Sequence of chain 6.A:
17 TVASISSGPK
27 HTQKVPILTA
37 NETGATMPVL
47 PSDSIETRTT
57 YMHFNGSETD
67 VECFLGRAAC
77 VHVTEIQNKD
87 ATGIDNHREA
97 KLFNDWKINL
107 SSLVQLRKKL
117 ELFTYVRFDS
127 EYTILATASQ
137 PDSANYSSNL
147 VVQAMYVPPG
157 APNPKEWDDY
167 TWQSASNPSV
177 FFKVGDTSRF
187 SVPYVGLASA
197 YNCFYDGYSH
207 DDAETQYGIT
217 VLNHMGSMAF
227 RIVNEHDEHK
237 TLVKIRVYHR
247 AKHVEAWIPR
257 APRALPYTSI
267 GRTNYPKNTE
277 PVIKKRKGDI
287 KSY

Binding-site contacts:
Ligand atom C3B contacts residue VAL188 of chain 6.A at 3.8 Å (hydrophobic).
Ligand atom C2A contacts residue TYR152 of chain 6.A at 3.6 Å (hydrophobic).
Ligand atom N3A contacts residue PRO174 of chain 6.A at 3.7 Å.
Ligand atom C5B contacts residue MET224 of chain 6.A at 3.8 Å (hydrophobic).
Ligand atom C3 contacts residue ASN219 of chain 6.A at 4.0 Å.
Ligand atom C2B contacts residue VAL188 of chain 6.A at 3.5 Å (hydrophobic).
Ligand atom C4B contacts residue TYR152 of chain 6.A at 3.8 Å (hydrophobic).
Ligand atom C5C contacts residue VAL191 of chain 6.A at 3.8 Å (hydrophobic).
Ligand atom O1 contacts residue LEU106 of chain 6.A at 3.7 Å.
Ligand atom C5A contacts residue VAL176 of chain 6.A at 3.6 Å (hydrophobic).
Ligand atom O1 contacts residue MET221 of chain 6.A at 3.9 Å.
Ligand atom N3A contacts residue TYR152 of chain 6.A at 3.5 Å.
Ligand atom C3C contacts residue TYR128 of chain 6.A at 3.4 Å (hydrophobic).
Ligand atom C4C contacts residue VAL191 of chain 6.A at 3.0 Å (hydrophobic).
Ligand atom C5A contacts residue PHE186 of chain 6.A at 3.5 Å (hydrophobic).
Ligand atom C2A contacts residue PHE186 of chain 6.A at 3.3 Å (hydrophobic).
Ligand atom C4 contacts residue LEU106 of chain 6.A at 3.9 Å (hydrophobic).
Ligand atom C4A contacts residue PRO174 of chain 6.A at 3.1 Å (hydrophobic).
Ligand atom C31 contacts residue ASN219 of chain 6.A at 3.3 Å.
Ligand atom O1B contacts residue TYR128 of chain 6.A at 3.4 Å (h-bond).
Ligand atom C2C contacts residue TYR197 of chain 6.A at 3.7 Å (hydrophobic).
Ligand atom C1C contacts residue TYR128 of chain 6.A at 3.7 Å (hydrophobic).
Ligand atom C5B contacts residue PHE186 of chain 6.A at 3.9 Å (hydrophobic).
Ligand atom C3B contacts residue TYR152 of chain 6.A at 3.7 Å (hydrophobic).
Ligand atom O1B contacts residue ILE104 of chain 6.A at 3.9 Å.
Ligand atom C1B contacts residue TYR128 of chain 6.A at 3.6 Å (hydrophobic).
Ligand atom N3A contacts residue ALA24 of chain 6.C at 3.8 Å.
Ligand atom N2 contacts residue LEU106 of chain 6.A at 3.8 Å.
Ligand atom C5 contacts residue LEU106 of chain 6.A at 3.8 Å (hydrophobic).
Ligand atom C1B contacts residue ILE104 of chain 6.A at 4.0 Å (hydrophobic).
Ligand atom C1B contacts residue VAL188 of chain 6.A at 3.8 Å (hydrophobic).
Ligand atom C6B contacts residue ILE104 of chain 6.A at 3.6 Å (hydrophobic).
Ligand atom N2 contacts residue ASN219 of chain 6.A at 3.8 Å.
Ligand atom N3A contacts residue PHE186 of chain 6.A at 4.0 Å.
Ligand atom O1A contacts residue PHE186 of chain 6.A at 3.0 Å.
Ligand atom C4B contacts residue PHE186 of chain 6.A at 3.6 Å (hydrophobic).
Ligand atom C4 contacts residue TYR197 of chain 6.A at 3.8 Å (hydrophobic).
Ligand atom C4C contacts residue VAL188 of chain 6.A at 3.7 Å (hydrophobic).
Ligand atom C1C contacts residue LEU106 of chain 6.A at 3.8 Å (hydrophobic).
Ligand atom C6B contacts residue TYR128 of chain 6.A at 3.3 Å (hydrophobic).

Sequence of chain 6.C:
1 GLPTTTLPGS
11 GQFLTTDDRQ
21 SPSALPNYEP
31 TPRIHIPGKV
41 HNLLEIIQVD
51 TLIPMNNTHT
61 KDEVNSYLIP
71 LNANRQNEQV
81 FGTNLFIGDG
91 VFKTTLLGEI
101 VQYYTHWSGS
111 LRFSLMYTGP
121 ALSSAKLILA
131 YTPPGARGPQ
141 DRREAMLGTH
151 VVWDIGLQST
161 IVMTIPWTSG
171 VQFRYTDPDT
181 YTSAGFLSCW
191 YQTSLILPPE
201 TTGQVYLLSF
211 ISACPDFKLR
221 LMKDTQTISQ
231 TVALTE

The small molecule below binds the protein below.
Small molecule (SMILES): Cc1cc(CCCCCOc2ccc(C3=NCCO3)cc2)on1